Binding-site contacts:
Ligand atom CAJ contacts residue ILE311 of chain 1.B at 3.8 Å (hydrophobic).
Ligand atom CAJ contacts residue HIS157 of chain 1.B at 3.8 Å.
Ligand atom CAE contacts residue PRO407 of chain 1.B at 3.7 Å (hydrophobic).
Ligand atom CAF contacts residue ASP408 of chain 1.B at 4.3 Å.
Ligand atom CAD contacts residue ILE406 of chain 1.B at 4.0 Å (hydrophobic).
Ligand atom OAA contacts residue ILE311 of chain 1.B at 3.6 Å.
Ligand atom CAI contacts residue PRO407 of chain 1.B at 4.2 Å (hydrophobic).
Ligand atom CAJ contacts residue TYR46 of chain 1.B at 4.2 Å (hydrophobic).
Ligand atom CAC contacts residue PHE30 of chain 1.B at 4.1 Å (hydrophobic).
Ligand atom CAJ contacts residue PHE294 of chain 1.B at 3.4 Å (hydrophobic).
Ligand atom CAE contacts residue PHE294 of chain 1.B at 3.8 Å (hydrophobic).
Ligand atom CAM contacts residue PRO407 of chain 1.B at 4.2 Å (hydrophobic).
Ligand atom CAK contacts residue PRO407 of chain 1.B at 4.0 Å (hydrophobic).
Ligand atom OAA contacts residue HIS157 of chain 1.B at 2.7 Å (h-bond).
Ligand atom CAH contacts residue PRO407 of chain 1.B at 3.5 Å (hydrophobic).
Ligand atom CAF contacts residue PHE30 of chain 1.B at 3.8 Å (hydrophobic).
Ligand atom CAG contacts residue VAL370 of chain 1.B at 3.8 Å (hydrophobic).
Ligand atom CAI contacts residue PHE294 of chain 1.B at 3.7 Å (hydrophobic).
Ligand atom CAK contacts residue TYR46 of chain 1.B at 3.9 Å (hydrophobic).
Ligand atom CAN contacts residue HIS157 of chain 1.B at 4.0 Å.
Ligand atom CAN contacts residue TYR46 of chain 1.B at 3.5 Å (hydrophobic).
Ligand atom CAI contacts residue ILE406 of chain 1.B at 4.3 Å (hydrophobic).
Ligand atom CAG contacts residue ILE406 of chain 1.B at 3.6 Å (hydrophobic).
Ligand atom CAN contacts residue PHE294 of chain 1.B at 4.2 Å (hydrophobic).
Ligand atom CAM contacts residue PHE294 of chain 1.B at 4.1 Å (hydrophobic).
Ligand atom CAK contacts residue PHE294 of chain 1.B at 3.8 Å (hydrophobic).
Ligand atom CAL contacts residue PHE294 of chain 1.B at 4.3 Å (hydrophobic).
Ligand atom OAB contacts residue LEU411 of chain 1.B at 3.7 Å.
Ligand atom OAB contacts residue HIS157 of chain 1.B at 4.3 Å.
Ligand atom CAD contacts residue ASP408 of chain 1.B at 4.1 Å.
Ligand atom CAH contacts residue PHE26 of chain 1.B at 3.9 Å (hydrophobic).
Ligand atom CAM contacts residue ILE406 of chain 1.B at 4.0 Å (hydrophobic).
Ligand atom CAH contacts residue PHE294 of chain 1.B at 4.0 Å (hydrophobic).
Ligand atom CAL contacts residue PRO407 of chain 1.B at 4.0 Å (hydrophobic).
Ligand atom CAC contacts residue ILE368 of chain 1.B at 4.3 Å (hydrophobic).
Ligand atom CAD contacts residue VAL370 of chain 1.B at 3.6 Å (hydrophobic).
Ligand atom CAC contacts residue ASP408 of chain 1.B at 3.6 Å.
Ligand atom CAF contacts residue PRO407 of chain 1.B at 4.3 Å (hydrophobic).
Ligand atom CAD contacts residue GLY409 of chain 1.B at 4.0 Å.
Ligand atom CAE contacts residue TYR46 of chain 1.B at 3.4 Å (hydrophobic).

Sequence of chain 1.B:
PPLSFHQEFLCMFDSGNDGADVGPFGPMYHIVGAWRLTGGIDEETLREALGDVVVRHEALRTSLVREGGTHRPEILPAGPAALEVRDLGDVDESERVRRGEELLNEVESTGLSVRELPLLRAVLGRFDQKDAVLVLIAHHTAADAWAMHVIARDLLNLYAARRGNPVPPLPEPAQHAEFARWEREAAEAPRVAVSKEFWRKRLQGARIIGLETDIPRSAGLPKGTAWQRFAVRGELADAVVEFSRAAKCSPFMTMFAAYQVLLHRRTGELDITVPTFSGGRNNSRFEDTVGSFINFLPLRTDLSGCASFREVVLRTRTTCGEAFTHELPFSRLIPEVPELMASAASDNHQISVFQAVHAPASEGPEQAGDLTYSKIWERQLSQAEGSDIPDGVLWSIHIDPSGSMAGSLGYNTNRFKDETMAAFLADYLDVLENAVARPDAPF

A small-molecule ligand and the protein it binds are described below.
Small molecule (SMILES): OC[C@H](O)c1ccc2ccccc2c1